Sequence of chain 1.C:
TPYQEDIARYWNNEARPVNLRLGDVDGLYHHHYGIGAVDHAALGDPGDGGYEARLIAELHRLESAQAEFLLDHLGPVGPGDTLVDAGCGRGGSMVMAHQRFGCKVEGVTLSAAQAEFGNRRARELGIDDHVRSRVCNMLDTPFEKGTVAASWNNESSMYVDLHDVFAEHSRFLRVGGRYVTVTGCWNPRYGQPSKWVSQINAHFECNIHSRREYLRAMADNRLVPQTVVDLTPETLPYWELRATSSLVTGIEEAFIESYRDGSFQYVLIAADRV

This small molecule binds to this protein.
Small molecule (SMILES): CC(C)=CCC/C(C)=C/CO[P](=O)(O)OP(=O)(O)O

Binding-site contacts:
Ligand atom C4 contacts residue TYR205 of chain 1.C at 2.8 Å (hydrophobic).
Ligand atom O3B contacts residue TYR79 of chain 1.C at 2.6 Å (h-bond).
Ligand atom C2 contacts residue GLU201 of chain 1.C at 3.7 Å.
Ligand atom O2A contacts residue ASN65 of chain 1.C at 2.5 Å (h-bond).
Ligand atom O3B contacts residue ARG288 of chain 1.C at 3.2 Å (salt-bridge).
Ligand atom C9 contacts residue GLY230 of chain 1.C at 2.9 Å.
Ligand atom O3A contacts residue ASN65 of chain 1.C at 3.4 Å (h-bond).
Ligand atom C10 contacts residue PHE310 of chain 1.C at 3.6 Å (hydrophobic).
Ligand atom C2 contacts residue HIS77 of chain 1.C at 3.4 Å.
Ligand atom C5 contacts residue MET204 of chain 1.C at 3.4 Å (hydrophobic).
Ligand atom O1B contacts residue ARG62 of chain 1.C at 3.1 Å (salt-bridge).
Ligand atom O1 contacts residue TYR79 of chain 1.C at 3.7 Å.
Ligand atom PA contacts residue ASN65 of chain 1.C at 3.4 Å.
Ligand atom C2 contacts residue SFG1 of chain 1.S at 3.5 Å.
Ligand atom O2A contacts residue HIS77 of chain 1.C at 3.4 Å.
Ligand atom O1B contacts residue THR295 of chain 1.C at 3.4 Å.
Ligand atom PB contacts residue ARG288 of chain 1.C at 3.5 Å.
Ligand atom O2B contacts residue MG1 of chain 1.U at 2.7 Å.
Ligand atom C1 contacts residue SFG1 of chain 1.S at 3.8 Å.
Ligand atom C5 contacts residue GLU201 of chain 1.C at 3.7 Å.
Ligand atom C1 contacts residue HIS77 of chain 1.C at 3.1 Å.
Ligand atom O2B contacts residue VAL64 of chain 1.C at 3.7 Å.
Ligand atom O1B contacts residue ARG288 of chain 1.C at 3.3 Å (salt-bridge).
Ligand atom PB contacts residue ASN65 of chain 1.C at 3.7 Å.
Ligand atom C7 contacts residue GLU201 of chain 1.C at 3.8 Å.
Ligand atom O1A contacts residue HIS77 of chain 1.C at 2.7 Å (h-bond).
Ligand atom C3 contacts residue SFG1 of chain 1.S at 3.8 Å.
Ligand atom C9 contacts residue PHE310 of chain 1.C at 3.7 Å (hydrophobic).
Ligand atom O1 contacts residue HIS77 of chain 1.C at 3.0 Å (h-bond).
Ligand atom O2A contacts residue HIS78 of chain 1.C at 3.6 Å.
Ligand atom O2B contacts residue ASN65 of chain 1.C at 2.6 Å (h-bond).
Ligand atom PA contacts residue HIS77 of chain 1.C at 3.5 Å.
Ligand atom O1B contacts residue VAL64 of chain 1.C at 3.6 Å.
Ligand atom O1A contacts residue ASN65 of chain 1.C at 3.8 Å.
Ligand atom O3B contacts residue PHE250 of chain 1.C at 3.7 Å.
Ligand atom C9 contacts residue THR229 of chain 1.C at 3.8 Å.
Ligand atom C10 contacts residue PHE301 of chain 1.C at 3.4 Å (hydrophobic).
Ligand atom O2A contacts residue MG1 of chain 1.U at 2.8 Å.
Ligand atom O1B contacts residue ASN65 of chain 1.C at 3.6 Å (h-bond).
Ligand atom O2B contacts residue ARG288 of chain 1.C at 3.2 Å (salt-bridge).